Sequence of chain 1.G:
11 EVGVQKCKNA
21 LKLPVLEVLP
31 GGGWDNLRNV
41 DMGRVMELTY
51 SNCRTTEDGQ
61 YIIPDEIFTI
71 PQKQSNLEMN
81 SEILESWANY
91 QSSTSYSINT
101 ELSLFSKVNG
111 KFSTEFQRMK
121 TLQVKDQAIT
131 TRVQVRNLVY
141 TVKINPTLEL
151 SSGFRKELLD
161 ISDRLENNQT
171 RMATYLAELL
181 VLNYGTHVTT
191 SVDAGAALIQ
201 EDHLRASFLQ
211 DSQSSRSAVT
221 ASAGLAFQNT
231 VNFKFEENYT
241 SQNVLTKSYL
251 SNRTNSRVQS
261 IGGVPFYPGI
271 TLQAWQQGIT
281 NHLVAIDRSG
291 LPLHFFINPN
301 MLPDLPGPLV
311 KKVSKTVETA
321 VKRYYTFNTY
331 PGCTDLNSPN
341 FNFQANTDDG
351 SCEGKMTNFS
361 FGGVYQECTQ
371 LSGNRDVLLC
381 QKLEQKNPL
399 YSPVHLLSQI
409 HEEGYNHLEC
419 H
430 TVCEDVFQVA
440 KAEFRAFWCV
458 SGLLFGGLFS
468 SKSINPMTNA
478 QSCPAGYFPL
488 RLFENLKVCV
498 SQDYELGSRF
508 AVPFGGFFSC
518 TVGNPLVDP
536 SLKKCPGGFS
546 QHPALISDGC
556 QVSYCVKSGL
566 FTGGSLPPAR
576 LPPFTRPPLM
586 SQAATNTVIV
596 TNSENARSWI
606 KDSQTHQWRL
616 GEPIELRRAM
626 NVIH

Binding-site contacts:
Ligand atom C3 contacts residue ASN252 of chain 1.G at 3.9 Å.
Ligand atom C8 contacts residue ASP211 of chain 1.G at 4.3 Å.
Ligand atom C7 contacts residue ASN252 of chain 1.G at 4.0 Å.
Ligand atom O7 contacts residue SER251 of chain 1.G at 3.3 Å.
Ligand atom C2 contacts residue SER248 of chain 1.G at 3.6 Å.
Ligand atom O5 contacts residue SER248 of chain 1.G at 3.8 Å.
Ligand atom C4 contacts residue ASN252 of chain 1.G at 4.3 Å.
Ligand atom O6 contacts residue SER207 of chain 1.G at 3.5 Å (h-bond).
Ligand atom C5 contacts residue SER248 of chain 1.G at 4.5 Å.
Ligand atom C5 contacts residue ASN252 of chain 1.G at 3.7 Å.
Ligand atom O7 contacts residue ASP211 of chain 1.G at 3.9 Å.
Ligand atom O6 contacts residue ASP211 of chain 1.G at 2.8 Å (salt-bridge).
Ligand atom N2 contacts residue ASN252 of chain 1.G at 3.0 Å (h-bond).
Ligand atom O5 contacts residue PHE208 of chain 1.G at 3.8 Å.
Ligand atom C3 contacts residue SER248 of chain 1.G at 4.3 Å.
Ligand atom C6 contacts residue PHE208 of chain 1.G at 4.2 Å (hydrophobic).
Ligand atom C1 contacts residue SER248 of chain 1.G at 4.0 Å.
Ligand atom C6 contacts residue ASP211 of chain 1.G at 3.2 Å.
Ligand atom C8 contacts residue SER251 of chain 1.G at 3.5 Å.
Ligand atom C7 contacts residue SER251 of chain 1.G at 3.7 Å.
Ligand atom C2 contacts residue ASN252 of chain 1.G at 2.5 Å.
Ligand atom C4 contacts residue SER248 of chain 1.G at 4.1 Å.
Ligand atom C1 contacts residue ASN252 of chain 1.G at 1.4 Å.
Ligand atom O5 contacts residue ASN252 of chain 1.G at 2.4 Å (h-bond).
Ligand atom O7 contacts residue SER248 of chain 1.G at 4.3 Å.
Ligand atom N2 contacts residue SER251 of chain 1.G at 4.1 Å.
Ligand atom O6 contacts residue PHE208 of chain 1.G at 4.3 Å.
Ligand atom C7 contacts residue ASP211 of chain 1.G at 4.4 Å.

This small molecule binds to this protein.
Small molecule (SMILES): CC(=O)N[C@H]1[C@H](O[C@H]2[C@H](O)[C@@H](NC(C)=O)CO[C@@H]2CO)O[C@H](CO)[C@@H](O)[C@@H]1O